Binding-site contacts:
Ligand atom O5 contacts residue HIS61 of chain 1.A at 3.5 Å.
Ligand atom O6 contacts residue LYS135 of chain 1.A at 3.2 Å (salt-bridge).
Ligand atom O6 contacts residue ILE121 of chain 1.A at 3.1 Å (h-bond).
Ligand atom C22 contacts residue ILE58 of chain 1.A at 3.8 Å (hydrophobic).
Ligand atom C16 contacts residue MN1 of chain 1.C at 3.1 Å.
Ligand atom C7 contacts residue GLU81 of chain 1.A at 3.8 Å.
Ligand atom N5 contacts residue ILE58 of chain 1.A at 3.9 Å.
Ligand atom O6 contacts residue HIS61 of chain 1.A at 3.4 Å (h-bond).
Ligand atom O2 contacts residue GLU81 of chain 1.A at 3.0 Å (salt-bridge).
Ligand atom O3 contacts residue PHE106 of chain 1.A at 3.3 Å.
Ligand atom N5 contacts residue HIS61 of chain 1.A at 3.0 Å (h-bond).
Ligand atom O5 contacts residue ASP120 of chain 1.A at 3.2 Å (salt-bridge).
Ligand atom C1 contacts residue ILE58 of chain 1.A at 3.9 Å (hydrophobic).
Ligand atom O6 contacts residue MN1 of chain 1.B at 2.2 Å.
Ligand atom C17 contacts residue HIS61 of chain 1.A at 3.9 Å.
Ligand atom C6 contacts residue MN1 of chain 1.C at 3.5 Å.
Ligand atom O5 contacts residue MN1 of chain 1.B at 2.2 Å.
Ligand atom C2 contacts residue ILE58 of chain 1.A at 3.8 Å (hydrophobic).
Ligand atom C14 contacts residue LYS138 of chain 1.A at 3.8 Å.
Ligand atom O5 contacts residue GLU81 of chain 1.A at 3.8 Å.
Ligand atom C16 contacts residue MN1 of chain 1.B at 3.0 Å.
Ligand atom C20 contacts residue LYS54 of chain 1.A at 3.7 Å.
Ligand atom C12 contacts residue ASP120 of chain 1.A at 3.4 Å.
Ligand atom C23 contacts residue HIS61 of chain 1.A at 3.6 Å.
Ligand atom O1 contacts residue LYS54 of chain 1.A at 3.1 Å.
Ligand atom C17 contacts residue MN1 of chain 1.B at 2.9 Å.
Ligand atom O3 contacts residue LEU107 of chain 1.A at 3.4 Å (h-bond).
Ligand atom C3 contacts residue LYS54 of chain 1.A at 3.9 Å.
Ligand atom O4 contacts residue TYR44 of chain 1.A at 3.8 Å.
Ligand atom C22 contacts residue HIS61 of chain 1.A at 3.5 Å.
Ligand atom N4 contacts residue TYR131 of chain 1.A at 3.7 Å.
Ligand atom C8 contacts residue TYR44 of chain 1.A at 3.7 Å (hydrophobic).
Ligand atom C11 contacts residue LEU107 of chain 1.A at 3.6 Å (hydrophobic).
Ligand atom O5 contacts residue MN1 of chain 1.C at 2.1 Å.
Ligand atom C17 contacts residue LYS135 of chain 1.A at 3.7 Å.
Ligand atom O5 contacts residue ASP109 of chain 1.A at 3.0 Å (salt-bridge).
Ligand atom C7 contacts residue MN1 of chain 1.C at 2.9 Å.
Ligand atom O2 contacts residue MN1 of chain 1.C at 1.9 Å.
Ligand atom C21 contacts residue ILE58 of chain 1.A at 3.8 Å (hydrophobic).
Ligand atom O6 contacts residue ASP120 of chain 1.A at 3.4 Å (salt-bridge).

Sequence of chain 1.A:
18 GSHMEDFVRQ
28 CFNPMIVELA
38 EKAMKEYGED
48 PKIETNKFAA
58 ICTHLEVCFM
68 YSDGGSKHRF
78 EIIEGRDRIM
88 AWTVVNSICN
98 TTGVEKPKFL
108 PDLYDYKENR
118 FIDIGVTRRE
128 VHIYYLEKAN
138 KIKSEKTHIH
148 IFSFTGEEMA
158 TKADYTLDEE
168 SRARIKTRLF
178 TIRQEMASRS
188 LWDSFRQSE

This protein binds this small molecule.
Small molecule (SMILES): O=C(NCCS(=O)(=O)c1ccccc1)c1nc([C@@H]2CCCN2C(=O)c2c(Cl)cncc2Cl)[nH]c(=O)c1O